Binding-site contacts:
Ligand atom O2' contacts residue ASN154 of chain 1.A at 3.5 Å (h-bond).
Ligand atom C4' contacts residue ASP215 of chain 1.A at 3.6 Å.
Ligand atom O1P contacts residue GLY179 of chain 1.A at 3.4 Å.
Ligand atom O2P contacts residue MET237 of chain 1.A at 3.7 Å.
Ligand atom N3 contacts residue 8L41 of chain 1.F at 3.6 Å.
Ligand atom O2' contacts residue ASP215 of chain 1.A at 2.4 Å (salt-bridge).
Ligand atom N1 contacts residue GLU290 of chain 1.A at 2.8 Å (salt-bridge).
Ligand atom O6 contacts residue GLY291 of chain 1.A at 3.6 Å.
Ligand atom C3' contacts residue ASP215 of chain 1.A at 3.4 Å.
Ligand atom C5' contacts residue TYR262 of chain 1.A at 3.5 Å (hydrophobic).
Ligand atom C2' contacts residue ASP215 of chain 1.A at 3.7 Å.
Ligand atom N3 contacts residue CYS182 of chain 1.A at 3.4 Å.
Ligand atom C8 contacts residue ILE181 of chain 1.A at 3.5 Å (hydrophobic).
Ligand atom C2 contacts residue 8L41 of chain 1.F at 3.3 Å.
Ligand atom C2 contacts residue CYS182 of chain 1.A at 3.0 Å (hydrophobic).
Ligand atom N7 contacts residue GLY264 of chain 1.A at 3.5 Å.
Ligand atom O2P contacts residue SER239 of chain 1.A at 3.2 Å (h-bond).
Ligand atom O3P contacts residue SER239 of chain 1.A at 3.0 Å (h-bond).
Ligand atom N7 contacts residue MET265 of chain 1.A at 3.0 Å (h-bond).
Ligand atom O6 contacts residue GLU290 of chain 1.A at 3.6 Å.
Ligand atom C5 contacts residue ILE181 of chain 1.A at 3.5 Å (hydrophobic).
Ligand atom O3P contacts residue TYR262 of chain 1.A at 2.6 Å (h-bond).
Ligand atom N7 contacts residue ILE181 of chain 1.A at 3.4 Å.
Ligand atom P contacts residue SER180 of chain 1.A at 3.6 Å.
Ligand atom C8 contacts residue MET52 of chain 1.A at 3.6 Å (hydrophobic).
Ligand atom C6 contacts residue GLU290 of chain 1.A at 3.6 Å.
Ligand atom O3' contacts residue ASP215 of chain 1.A at 2.3 Å (salt-bridge).
Ligand atom O5' contacts residue GLY216 of chain 1.A at 3.6 Å.
Ligand atom O1P contacts residue GLY217 of chain 1.A at 3.0 Å (h-bond).
Ligand atom N1 contacts residue 8L41 of chain 1.F at 3.5 Å (h-bond).
Ligand atom O6 contacts residue GLY266 of chain 1.A at 2.6 Å (h-bond).
Ligand atom O3P contacts residue SER180 of chain 1.A at 2.6 Å (h-bond).
Ligand atom C6 contacts residue GLY266 of chain 1.A at 3.6 Å.
Ligand atom C2 contacts residue GLU290 of chain 1.A at 3.5 Å.
Ligand atom O1P contacts residue SER180 of chain 1.A at 2.9 Å (h-bond).
Ligand atom O6 contacts residue MET265 of chain 1.A at 3.2 Å (h-bond).
Ligand atom O6 contacts residue GLY264 of chain 1.A at 3.4 Å.
Ligand atom O3' contacts residue ALA50 of chain 1.A at 3.5 Å.
Ligand atom P contacts residue SER239 of chain 1.A at 3.7 Å.
Ligand atom O2P contacts residue GLY238 of chain 1.A at 2.8 Å (h-bond).

Sequence of chain 1.A:
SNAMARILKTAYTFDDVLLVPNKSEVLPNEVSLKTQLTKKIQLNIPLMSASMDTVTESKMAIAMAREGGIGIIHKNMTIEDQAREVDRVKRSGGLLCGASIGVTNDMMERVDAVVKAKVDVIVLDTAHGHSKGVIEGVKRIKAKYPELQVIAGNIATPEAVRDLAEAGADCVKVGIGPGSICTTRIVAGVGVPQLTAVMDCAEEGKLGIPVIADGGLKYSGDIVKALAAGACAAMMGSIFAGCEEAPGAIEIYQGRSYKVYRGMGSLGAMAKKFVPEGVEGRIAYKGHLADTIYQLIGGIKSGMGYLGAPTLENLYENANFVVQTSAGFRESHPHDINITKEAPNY

A small-molecule ligand and the protein it binds are described below.
Small molecule (SMILES): O=c1[nH]cnc2c1ncn2[C@@H]1O[C@H](COP(=O)(O)O)[C@@H](O)[C@H]1O